A small-molecule ligand and the protein it binds are described below.
Small molecule (SMILES): NC(=O)c1cc([N+](=O)[O-])c(Cl)cc1NCc1cccnc1

Binding-site contacts:
Ligand atom C14 contacts residue ILE18 of chain 1.A at 3.7 Å (hydrophobic).
Ligand atom N02 contacts residue LEU91 of chain 1.A at 3.0 Å (h-bond).
Ligand atom C17 contacts residue HIS92 of chain 1.A at 3.4 Å.
Ligand atom C17 contacts residue LEU91 of chain 1.A at 3.3 Å (hydrophobic).
Ligand atom C06 contacts residue ALA39 of chain 1.A at 3.7 Å (hydrophobic).
Ligand atom N01 contacts residue VAL72 of chain 1.A at 3.9 Å.
Ligand atom C07 contacts residue LEU142 of chain 1.A at 3.9 Å (hydrophobic).
Ligand atom N03 contacts residue ILE18 of chain 1.A at 3.7 Å.
Ligand atom O18 contacts residue ALA39 of chain 1.A at 3.7 Å.
Ligand atom C11 contacts residue GLU89 of chain 1.A at 3.8 Å.
Ligand atom C16 contacts residue HIS92 of chain 1.A at 3.6 Å.
Ligand atom C10 contacts residue VAL26 of chain 1.A at 3.6 Å (hydrophobic).
Ligand atom C05 contacts residue ALA39 of chain 1.A at 3.5 Å (hydrophobic).
Ligand atom C11 contacts residue ALA39 of chain 1.A at 3.4 Å (hydrophobic).
Ligand atom C06 contacts residue LEU142 of chain 1.A at 3.6 Å (hydrophobic).
Ligand atom O18 contacts residue PHE90 of chain 1.A at 3.3 Å.
Ligand atom C17 contacts residue PHE90 of chain 1.A at 3.5 Å (hydrophobic).
Ligand atom C11 contacts residue LEU91 of chain 1.A at 3.9 Å (hydrophobic).
Ligand atom C09 contacts residue ILE18 of chain 1.A at 3.8 Å (hydrophobic).
Ligand atom CL21 contacts residue ILE18 of chain 1.A at 3.6 Å.
Ligand atom C13 contacts residue LEU91 of chain 1.A at 3.6 Å (hydrophobic).
Ligand atom N01 contacts residue PHE88 of chain 1.A at 3.9 Å.
Ligand atom O19 contacts residue VAL26 of chain 1.A at 3.3 Å.
Ligand atom N01 contacts residue GLU89 of chain 1.A at 2.9 Å (salt-bridge).
Ligand atom N02 contacts residue LEU142 of chain 1.A at 3.9 Å.
Ligand atom O20 contacts residue VAL26 of chain 1.A at 3.3 Å.
Ligand atom O18 contacts residue LEU142 of chain 1.A at 3.9 Å.
Ligand atom C11 contacts residue LEU142 of chain 1.A at 3.4 Å (hydrophobic).
Ligand atom O18 contacts residue LEU91 of chain 1.A at 2.9 Å (h-bond).
Ligand atom C16 contacts residue PHE90 of chain 1.A at 3.8 Å (hydrophobic).
Ligand atom C12 contacts residue LEU142 of chain 1.A at 3.9 Å (hydrophobic).
Ligand atom O19 contacts residue PHE88 of chain 1.A at 3.8 Å.
Ligand atom C13 contacts residue HIS92 of chain 1.A at 3.7 Å.
Ligand atom N01 contacts residue LEU142 of chain 1.A at 3.4 Å.
Ligand atom O19 contacts residue LYS41 of chain 1.A at 3.9 Å.
Ligand atom N01 contacts residue ALA39 of chain 1.A at 3.5 Å.
Ligand atom O18 contacts residue GLU89 of chain 1.A at 3.8 Å.
Ligand atom N04 contacts residue VAL26 of chain 1.A at 3.4 Å.
Ligand atom C12 contacts residue LEU91 of chain 1.A at 3.1 Å (hydrophobic).
Ligand atom C08 contacts residue ILE18 of chain 1.A at 3.5 Å (hydrophobic).

Sequence of chain 1.A:
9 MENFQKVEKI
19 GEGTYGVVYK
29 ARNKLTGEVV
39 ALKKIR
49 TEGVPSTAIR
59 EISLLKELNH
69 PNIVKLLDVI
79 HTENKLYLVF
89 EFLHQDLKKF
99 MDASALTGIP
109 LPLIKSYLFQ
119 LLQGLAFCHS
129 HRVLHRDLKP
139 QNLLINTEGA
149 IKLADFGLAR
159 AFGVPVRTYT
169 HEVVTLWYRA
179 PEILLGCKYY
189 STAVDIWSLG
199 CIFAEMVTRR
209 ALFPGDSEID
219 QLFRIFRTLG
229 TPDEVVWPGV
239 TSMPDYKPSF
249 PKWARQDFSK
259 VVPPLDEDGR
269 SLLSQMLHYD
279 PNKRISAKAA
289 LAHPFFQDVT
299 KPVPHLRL